A protein and the small-molecule ligand that binds it are described below.
Small molecule (SMILES): Cc1oc(C)c(S(N)(=O)=O)c1C(=O)O

Binding-site contacts:
Ligand atom S contacts residue ZN1 of chain 1.B at 3.0 Å.
Ligand atom N1 contacts residue ZN1 of chain 1.B at 2.0 Å.
Ligand atom S contacts residue ASP81 of chain 1.A at 3.8 Å.
Ligand atom O5 contacts residue LYS161 of chain 1.A at 3.0 Å (salt-bridge).
Ligand atom O4 contacts residue LYS161 of chain 1.A at 3.4 Å (salt-bridge).
Ligand atom N1 contacts residue HIS77 of chain 1.A at 3.5 Å (h-bond).
Ligand atom C2 contacts residue ZN1 of chain 1.C at 3.2 Å.
Ligand atom N1 contacts residue ZN1 of chain 1.C at 2.0 Å.
Ligand atom N1 contacts residue ASP81 of chain 1.A at 2.8 Å (salt-bridge).
Ligand atom N1 contacts residue CYS158 of chain 1.A at 3.5 Å (h-bond).
Ligand atom O3 contacts residue HIS79 of chain 1.A at 3.2 Å (h-bond).
Ligand atom O4 contacts residue HIS197 of chain 1.A at 3.0 Å (h-bond).
Ligand atom O1 contacts residue VAL31 of chain 1.A at 3.8 Å.
Ligand atom O2 contacts residue HIS79 of chain 1.A at 3.7 Å.
Ligand atom S contacts residue ZN1 of chain 1.C at 3.0 Å.
Ligand atom C2 contacts residue HIS197 of chain 1.A at 3.4 Å.
Ligand atom N1 contacts residue HIS79 of chain 1.A at 3.3 Å (h-bond).
Ligand atom O3 contacts residue ZN1 of chain 1.B at 3.1 Å.
Ligand atom N1 contacts residue HIS139 of chain 1.A at 3.5 Å (h-bond).
Ligand atom C5 contacts residue ZN1 of chain 1.C at 3.1 Å.
Ligand atom S contacts residue HIS79 of chain 1.A at 3.6 Å (h-bond).
Ligand atom C5 contacts residue HIS197 of chain 1.A at 3.5 Å.
Ligand atom C7 contacts residue VAL31 of chain 1.A at 3.8 Å (hydrophobic).
Ligand atom O3 contacts residue ASN167 of chain 1.A at 2.9 Å (h-bond).
Ligand atom O5 contacts residue HIS139 of chain 1.A at 3.5 Å.
Ligand atom O4 contacts residue ZN1 of chain 1.B at 3.8 Å.
Ligand atom O4 contacts residue HIS139 of chain 1.A at 3.3 Å.
Ligand atom C1 contacts residue ZN1 of chain 1.C at 3.0 Å.
Ligand atom O2 contacts residue ZN1 of chain 1.B at 3.8 Å.
Ligand atom C1 contacts residue HIS197 of chain 1.A at 3.7 Å.
Ligand atom C5 contacts residue HIS139 of chain 1.A at 3.6 Å.
Ligand atom O5 contacts residue ASN167 of chain 1.A at 2.9 Å (h-bond).
Ligand atom C5 contacts residue LYS161 of chain 1.A at 3.6 Å.
Ligand atom O5 contacts residue GLY166 of chain 1.A at 3.7 Å.
Ligand atom C4 contacts residue HIS197 of chain 1.A at 3.6 Å.
Ligand atom O3 contacts residue HIS139 of chain 1.A at 3.4 Å.
Ligand atom O4 contacts residue ZN1 of chain 1.C at 2.1 Å.
Ligand atom O2 contacts residue ASP81 of chain 1.A at 3.6 Å.
Ligand atom C6 contacts residue VAL25 of chain 1.A at 3.5 Å (hydrophobic).
Ligand atom O4 contacts residue CYS158 of chain 1.A at 3.4 Å.

Sequence of chain 1.A:
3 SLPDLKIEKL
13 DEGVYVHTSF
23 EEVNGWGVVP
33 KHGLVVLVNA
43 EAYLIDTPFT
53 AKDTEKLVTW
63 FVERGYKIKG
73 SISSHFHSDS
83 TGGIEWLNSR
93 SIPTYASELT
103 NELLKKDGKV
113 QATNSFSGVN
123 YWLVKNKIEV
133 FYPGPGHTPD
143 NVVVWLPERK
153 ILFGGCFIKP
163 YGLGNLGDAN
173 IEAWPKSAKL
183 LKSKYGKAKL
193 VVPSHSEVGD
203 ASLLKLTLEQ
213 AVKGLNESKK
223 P